Sequence of chain 2.B:
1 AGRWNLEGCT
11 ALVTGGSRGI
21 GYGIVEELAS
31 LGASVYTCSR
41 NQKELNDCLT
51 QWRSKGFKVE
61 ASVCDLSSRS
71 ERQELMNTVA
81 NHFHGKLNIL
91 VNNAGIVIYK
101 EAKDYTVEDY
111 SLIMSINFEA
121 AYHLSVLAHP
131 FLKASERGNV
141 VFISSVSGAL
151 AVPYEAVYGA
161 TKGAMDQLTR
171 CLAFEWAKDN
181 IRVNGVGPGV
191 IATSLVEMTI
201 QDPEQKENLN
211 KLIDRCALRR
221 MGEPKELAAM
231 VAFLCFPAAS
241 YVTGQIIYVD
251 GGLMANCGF

Binding-site contacts:
Ligand atom C7 contacts residue NDP1 of chain 2.E at 3.7 Å.
Ligand atom O3 contacts residue TYR158 of chain 2.B at 3.5 Å (h-bond).
Ligand atom C3 contacts residue NDP1 of chain 2.E at 3.9 Å.
Ligand atom C4 contacts residue NDP1 of chain 2.E at 4.2 Å.
Ligand atom O3 contacts residue SER147 of chain 2.B at 3.7 Å.
Ligand atom C9 contacts residue LEU209 of chain 2.B at 3.7 Å (hydrophobic).
Ligand atom C5 contacts residue GLU155 of chain 2.B at 3.4 Å.
Ligand atom C1 contacts residue GLU155 of chain 2.B at 3.6 Å.
Ligand atom O3 contacts residue SER145 of chain 2.B at 2.9 Å (h-bond).
Ligand atom C3 contacts residue GLU155 of chain 2.B at 3.2 Å.
Ligand atom C5 contacts residue TYR99 of chain 2.B at 3.5 Å (hydrophobic).
Ligand atom C9 contacts residue GLU155 of chain 2.B at 3.6 Å.
Ligand atom O3 contacts residue NDP1 of chain 2.E at 3.3 Å.
Ligand atom C2 contacts residue SER147 of chain 2.B at 4.2 Å.
Ligand atom C7 contacts residue VAL190 of chain 2.B at 3.5 Å (hydrophobic).
Ligand atom C3 contacts residue SER147 of chain 2.B at 4.2 Å.
Ligand atom C1 contacts residue VAL190 of chain 2.B at 4.3 Å (hydrophobic).
Ligand atom C3 contacts residue SER145 of chain 2.B at 4.1 Å.
Ligand atom C4 contacts residue GLU155 of chain 2.B at 3.1 Å.
Ligand atom C4 contacts residue TYR158 of chain 2.B at 4.2 Å (hydrophobic).
Ligand atom C7 contacts residue VAL196 of chain 2.B at 4.4 Å (hydrophobic).
Ligand atom C7 contacts residue GLY189 of chain 2.B at 4.0 Å.
Ligand atom C2 contacts residue LEU212 of chain 2.B at 4.2 Å (hydrophobic).
Ligand atom C2 contacts residue GLY189 of chain 2.B at 4.4 Å.
Ligand atom C2 contacts residue GLU155 of chain 2.B at 3.3 Å.
Ligand atom C6 contacts residue VAL196 of chain 2.B at 3.6 Å (hydrophobic).
Ligand atom C1 contacts residue LEU212 of chain 2.B at 3.8 Å (hydrophobic).
Ligand atom N8 contacts residue TYR99 of chain 2.B at 3.8 Å.
Ligand atom C5 contacts residue LEU195 of chain 2.B at 3.8 Å (hydrophobic).
Ligand atom C7 contacts residue LEU209 of chain 2.B at 4.1 Å (hydrophobic).
Ligand atom C7 contacts residue LEU212 of chain 2.B at 4.4 Å (hydrophobic).
Ligand atom C6 contacts residue NDP1 of chain 2.E at 3.2 Å.
Ligand atom C9 contacts residue THR199 of chain 2.B at 4.1 Å.
Ligand atom N8 contacts residue GLU155 of chain 2.B at 2.7 Å (salt-bridge).
Ligand atom C6 contacts residue LEU195 of chain 2.B at 3.9 Å (hydrophobic).
Ligand atom O3 contacts residue GLU155 of chain 2.B at 3.1 Å (salt-bridge).
Ligand atom C9 contacts residue TYR99 of chain 2.B at 3.5 Å (hydrophobic).
Ligand atom C4 contacts residue TYR99 of chain 2.B at 4.2 Å (hydrophobic).
Ligand atom C4 contacts residue LEU195 of chain 2.B at 4.3 Å (hydrophobic).
Ligand atom C3 contacts residue TYR158 of chain 2.B at 4.3 Å (hydrophobic).

This protein binds this small molecule.
Small molecule (SMILES): CN1[C@@H]2CC[C@H]1CC(=O)C2